Sequence of chain 22.C:
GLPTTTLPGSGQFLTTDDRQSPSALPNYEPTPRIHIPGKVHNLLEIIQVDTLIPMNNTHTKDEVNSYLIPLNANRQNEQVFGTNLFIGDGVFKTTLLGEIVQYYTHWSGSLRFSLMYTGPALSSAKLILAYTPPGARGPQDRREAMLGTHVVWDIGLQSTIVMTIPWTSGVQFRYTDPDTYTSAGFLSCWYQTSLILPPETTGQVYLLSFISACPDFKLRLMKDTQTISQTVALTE

Sequence of chain 22.A:
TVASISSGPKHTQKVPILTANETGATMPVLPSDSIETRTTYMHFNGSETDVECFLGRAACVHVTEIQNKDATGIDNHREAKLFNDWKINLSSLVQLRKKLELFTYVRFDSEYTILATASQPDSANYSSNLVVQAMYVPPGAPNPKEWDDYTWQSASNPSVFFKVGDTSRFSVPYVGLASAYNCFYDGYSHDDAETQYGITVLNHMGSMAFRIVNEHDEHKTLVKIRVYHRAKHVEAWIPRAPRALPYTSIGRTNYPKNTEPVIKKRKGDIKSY

Binding-site contacts:
Ligand atom C3B contacts residue VAL188 of chain 22.A at 3.5 Å (hydrophobic).
Ligand atom O1B contacts residue TYR128 of chain 22.A at 3.4 Å (h-bond).
Ligand atom C4 contacts residue TYR197 of chain 22.A at 3.9 Å (hydrophobic).
Ligand atom CM1 contacts residue LEU14 of chain 23.C at 3.3 Å (hydrophobic).
Ligand atom C4A contacts residue PRO174 of chain 22.A at 3.4 Å (hydrophobic).
Ligand atom O1A contacts residue PHE186 of chain 22.A at 3.2 Å.
Ligand atom C6B contacts residue TYR128 of chain 22.A at 3.4 Å (hydrophobic).
Ligand atom N3A contacts residue ALA24 of chain 22.C at 3.9 Å.
Ligand atom C1B contacts residue VAL188 of chain 22.A at 3.7 Å (hydrophobic).
Ligand atom C3B contacts residue TYR152 of chain 22.A at 3.6 Å (hydrophobic).
Ligand atom C3 contacts residue ASN219 of chain 22.A at 3.9 Å.
Ligand atom C5A contacts residue PHE186 of chain 22.A at 3.7 Å (hydrophobic).
Ligand atom CM1 contacts residue VAL176 of chain 22.A at 3.4 Å (hydrophobic).
Ligand atom C5B contacts residue PHE186 of chain 22.A at 3.9 Å (hydrophobic).
Ligand atom C4B contacts residue TYR152 of chain 22.A at 4.0 Å (hydrophobic).
Ligand atom C2C contacts residue TYR197 of chain 22.A at 3.8 Å (hydrophobic).
Ligand atom O1 contacts residue ASN219 of chain 22.A at 3.9 Å.
Ligand atom C4C contacts residue VAL191 of chain 22.A at 3.3 Å (hydrophobic).
Ligand atom CM1 contacts residue PRO174 of chain 22.A at 3.8 Å (hydrophobic).
Ligand atom C5A contacts residue VAL176 of chain 22.A at 3.8 Å (hydrophobic).
Ligand atom C3C contacts residue TYR128 of chain 22.A at 3.3 Å (hydrophobic).
Ligand atom C1B contacts residue TYR128 of chain 22.A at 3.7 Å (hydrophobic).
Ligand atom N2 contacts residue ASN219 of chain 22.A at 3.0 Å (h-bond).
Ligand atom C5 contacts residue LEU106 of chain 22.A at 3.8 Å (hydrophobic).
Ligand atom C1C contacts residue LEU106 of chain 22.A at 3.6 Å (hydrophobic).
Ligand atom C1B contacts residue ILE104 of chain 22.A at 4.0 Å (hydrophobic).
Ligand atom CM1 contacts residue SER175 of chain 22.A at 3.9 Å.
Ligand atom C5B contacts residue MET224 of chain 22.A at 3.2 Å (hydrophobic).
Ligand atom C4B contacts residue PHE186 of chain 22.A at 3.9 Å (hydrophobic).
Ligand atom C2A contacts residue PHE186 of chain 22.A at 3.6 Å (hydrophobic).
Ligand atom C6B contacts residue ILE104 of chain 22.A at 3.6 Å (hydrophobic).
Ligand atom C4C contacts residue TYR197 of chain 22.A at 4.0 Å (hydrophobic).
Ligand atom C4 contacts residue PHE124 of chain 22.A at 3.9 Å (hydrophobic).
Ligand atom C6B contacts residue MET224 of chain 22.A at 3.6 Å (hydrophobic).
Ligand atom C4 contacts residue LEU106 of chain 22.A at 3.6 Å (hydrophobic).
Ligand atom N3A contacts residue PRO174 of chain 22.A at 3.9 Å.
Ligand atom C2B contacts residue VAL188 of chain 22.A at 3.3 Å (hydrophobic).
Ligand atom N3A contacts residue TYR152 of chain 22.A at 3.6 Å.
Ligand atom C2A contacts residue TYR152 of chain 22.A at 3.8 Å (hydrophobic).
Ligand atom C5C contacts residue VAL191 of chain 22.A at 3.7 Å (hydrophobic).

This small molecule binds to this protein.
Small molecule (SMILES): Cc1cc(CCCCCOc2ccc(C3=N[C@@H](C)CO3)cc2)on1

Sequence of chain 23.C:
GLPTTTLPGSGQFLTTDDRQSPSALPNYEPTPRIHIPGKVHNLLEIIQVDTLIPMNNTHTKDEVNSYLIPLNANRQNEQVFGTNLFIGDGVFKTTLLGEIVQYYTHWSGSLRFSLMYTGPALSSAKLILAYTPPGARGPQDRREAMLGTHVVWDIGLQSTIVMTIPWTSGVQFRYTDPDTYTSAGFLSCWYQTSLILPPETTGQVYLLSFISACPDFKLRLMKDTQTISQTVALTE